Sequence of chain 1.B:
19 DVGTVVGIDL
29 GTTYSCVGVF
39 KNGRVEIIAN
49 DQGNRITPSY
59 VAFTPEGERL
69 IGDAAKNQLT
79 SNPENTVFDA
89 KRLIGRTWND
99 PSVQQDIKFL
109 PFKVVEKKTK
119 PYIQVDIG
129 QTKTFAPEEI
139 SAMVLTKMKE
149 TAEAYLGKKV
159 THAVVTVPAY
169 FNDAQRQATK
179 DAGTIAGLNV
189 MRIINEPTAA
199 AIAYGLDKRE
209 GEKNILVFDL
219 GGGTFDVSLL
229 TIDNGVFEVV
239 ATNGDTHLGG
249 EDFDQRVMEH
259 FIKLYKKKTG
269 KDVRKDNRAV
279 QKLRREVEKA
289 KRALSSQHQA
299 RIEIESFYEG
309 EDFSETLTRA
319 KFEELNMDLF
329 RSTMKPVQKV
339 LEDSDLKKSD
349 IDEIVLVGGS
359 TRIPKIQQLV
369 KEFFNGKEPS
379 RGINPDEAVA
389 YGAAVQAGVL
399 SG

Binding-site contacts:
Ligand atom O3' contacts residue GLY220 of chain 1.B at 3.5 Å.
Ligand atom C4' contacts residue GLY220 of chain 1.B at 3.5 Å.
Ligand atom O2B contacts residue PO41 of chain 1.G at 3.3 Å (h-bond).
Ligand atom O3B contacts residue MG1 of chain 1.F at 2.0 Å.
Ligand atom O3' contacts residue GLY248 of chain 1.B at 3.4 Å.
Ligand atom O4' contacts residue GLY357 of chain 1.B at 3.1 Å.
Ligand atom N3 contacts residue GLY357 of chain 1.B at 3.6 Å.
Ligand atom PB contacts residue PO41 of chain 1.G at 3.6 Å.
Ligand atom C2' contacts residue ARG290 of chain 1.B at 3.4 Å.
Ligand atom O3B contacts residue PO41 of chain 1.G at 3.0 Å (h-bond).
Ligand atom O3' contacts residue LYS289 of chain 1.B at 3.7 Å.
Ligand atom O1B contacts residue THR31 of chain 1.B at 2.8 Å (h-bond).
Ligand atom PA contacts residue GLY357 of chain 1.B at 3.6 Å.
Ligand atom C6 contacts residue ARG360 of chain 1.B at 3.6 Å.
Ligand atom C5' contacts residue GLY220 of chain 1.B at 3.4 Å.
Ligand atom PB contacts residue MG1 of chain 1.F at 3.3 Å.
Ligand atom N6 contacts residue ARG360 of chain 1.B at 3.2 Å.
Ligand atom O1B contacts residue TYR32 of chain 1.B at 2.9 Å (h-bond).
Ligand atom O3A contacts residue THR31 of chain 1.B at 3.4 Å (h-bond).
Ligand atom C6 contacts residue SER293 of chain 1.B at 3.7 Å.
Ligand atom O2B contacts residue GLY220 of chain 1.B at 3.0 Å (h-bond).
Ligand atom O1A contacts residue ASP384 of chain 1.B at 3.4 Å.
Ligand atom O5' contacts residue GLY357 of chain 1.B at 3.3 Å (h-bond).
Ligand atom O5' contacts residue GLY220 of chain 1.B at 3.4 Å (h-bond).
Ligand atom O2A contacts residue GLY357 of chain 1.B at 3.1 Å (h-bond).
Ligand atom N7 contacts residue ARG360 of chain 1.B at 3.2 Å (salt-bridge).
Ligand atom C4 contacts residue GLY357 of chain 1.B at 3.2 Å.
Ligand atom O2B contacts residue GLY219 of chain 1.B at 3.3 Å.
Ligand atom C2 contacts residue SER293 of chain 1.B at 3.4 Å.
Ligand atom O2A contacts residue GLY356 of chain 1.B at 3.3 Å.
Ligand atom O4' contacts residue SER358 of chain 1.B at 3.3 Å (h-bond).
Ligand atom O5' contacts residue GLY219 of chain 1.B at 3.4 Å.
Ligand atom C5 contacts residue GLY357 of chain 1.B at 3.5 Å.
Ligand atom O1B contacts residue THR30 of chain 1.B at 3.5 Å (h-bond).
Ligand atom C4' contacts residue GLY219 of chain 1.B at 3.6 Å.
Ligand atom N1 contacts residue SER293 of chain 1.B at 2.7 Å (h-bond).
Ligand atom C8 contacts residue GLY357 of chain 1.B at 3.6 Å.
Ligand atom O2B contacts residue MG1 of chain 1.F at 3.6 Å.
Ligand atom PB contacts residue THR31 of chain 1.B at 3.6 Å.
Ligand atom N9 contacts residue GLY357 of chain 1.B at 3.3 Å (h-bond).

This protein binds this small molecule.
Small molecule (SMILES): Nc1ncnc2c1ncn2[C@H]1C[C@H](O)[C@@H](CO[P](=O)(O)OP(=O)(O)O)O1